Binding-site contacts:
Ligand atom C13 contacts residue ALA229 of chain 2.B at 3.7 Å (hydrophobic).
Ligand atom C14 contacts residue GLY228 of chain 2.B at 3.8 Å.
Ligand atom C27 contacts residue PRO118 of chain 2.B at 3.6 Å (hydrophobic).
Ligand atom N7 contacts residue ASP226 of chain 2.B at 2.8 Å (salt-bridge).
Ligand atom C3 contacts residue THR85 of chain 2.B at 3.8 Å.
Ligand atom C23 contacts residue SER230 of chain 2.B at 3.7 Å.
Ligand atom C26 contacts residue PRO118 of chain 2.B at 3.7 Å (hydrophobic).
Ligand atom C22 contacts residue SER230 of chain 2.B at 3.5 Å.
Ligand atom C9 contacts residue ASP226 of chain 2.B at 3.5 Å.
Ligand atom C15 contacts residue THR85 of chain 2.B at 3.7 Å.
Ligand atom C3 contacts residue TYR83 of chain 2.B at 3.7 Å (hydrophobic).
Ligand atom C29 contacts residue GLN19 of chain 2.B at 3.9 Å.
Ligand atom C4 contacts residue THR85 of chain 2.B at 3.7 Å.
Ligand atom C16 contacts residue SER230 of chain 2.B at 3.9 Å.
Ligand atom C18 contacts residue MET303 of chain 2.B at 3.9 Å (hydrophobic).
Ligand atom C11 contacts residue TYR83 of chain 2.B at 3.7 Å (hydrophobic).
Ligand atom O8 contacts residue THR85 of chain 2.B at 3.1 Å (h-bond).
Ligand atom C6 contacts residue ASP38 of chain 2.B at 3.6 Å.
Ligand atom C15 contacts residue ALA229 of chain 2.B at 3.9 Å (hydrophobic).
Ligand atom C14 contacts residue ALA229 of chain 2.B at 3.7 Å (hydrophobic).
Ligand atom C21 contacts residue SER230 of chain 2.B at 3.1 Å.
Ligand atom C20 contacts residue SER230 of chain 2.B at 3.6 Å.
Ligand atom C14 contacts residue THR85 of chain 2.B at 3.7 Å.
Ligand atom C28 contacts residue ALA122 of chain 2.B at 3.8 Å (hydrophobic).
Ligand atom C18 contacts residue ALA229 of chain 2.B at 3.5 Å (hydrophobic).
Ligand atom C12 contacts residue GLY228 of chain 2.B at 3.6 Å.
Ligand atom C28 contacts residue PHE124 of chain 2.B at 3.9 Å (hydrophobic).
Ligand atom C6 contacts residue ASP226 of chain 2.B at 3.8 Å.
Ligand atom C2 contacts residue ASP38 of chain 2.B at 3.6 Å.
Ligand atom N1 contacts residue ASP38 of chain 2.B at 2.8 Å (salt-bridge).
Ligand atom C23 contacts residue GLY228 of chain 2.B at 3.4 Å.
Ligand atom C17 contacts residue MET303 of chain 2.B at 3.6 Å (hydrophobic).
Ligand atom O30 contacts residue THR85 of chain 2.B at 3.8 Å.
Ligand atom N7 contacts residue GLY40 of chain 2.B at 3.8 Å.
Ligand atom O8 contacts residue SER84 of chain 2.B at 3.6 Å.
Ligand atom C17 contacts residue ALA229 of chain 2.B at 3.8 Å (hydrophobic).
Ligand atom N19 contacts residue SER230 of chain 2.B at 3.7 Å.
Ligand atom N7 contacts residue ASP38 of chain 2.B at 3.1 Å (salt-bridge).
Ligand atom O8 contacts residue TYR83 of chain 2.B at 3.9 Å.
Ligand atom C11 contacts residue ASP38 of chain 2.B at 3.1 Å.

Sequence of chain 2.B:
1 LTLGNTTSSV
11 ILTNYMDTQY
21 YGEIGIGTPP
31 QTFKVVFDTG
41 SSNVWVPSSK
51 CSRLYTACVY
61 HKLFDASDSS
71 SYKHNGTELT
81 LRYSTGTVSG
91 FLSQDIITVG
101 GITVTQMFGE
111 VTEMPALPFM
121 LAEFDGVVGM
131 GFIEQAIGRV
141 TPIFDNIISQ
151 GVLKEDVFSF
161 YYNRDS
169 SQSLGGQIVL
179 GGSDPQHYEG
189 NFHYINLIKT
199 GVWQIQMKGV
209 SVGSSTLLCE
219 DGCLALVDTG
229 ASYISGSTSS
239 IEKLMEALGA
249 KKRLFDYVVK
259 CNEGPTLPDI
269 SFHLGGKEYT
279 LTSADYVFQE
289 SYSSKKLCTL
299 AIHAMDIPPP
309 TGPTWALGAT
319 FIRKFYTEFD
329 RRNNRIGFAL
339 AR

The small molecule below binds the protein below.
Small molecule (SMILES): [H]/N=C1/N[C@](C)(C(C)C)CC(=O)N1Cc1cccc(N2C[C@@H](c3ccccc3)CC2=O)c1